A small-molecule ligand and the protein it binds are described below.
Small molecule (SMILES): CC(=O)N[C@@H]1[C@@H](O)[C@H](O)[C@@H](CO)O[C@H]1O

Binding-site contacts:
Ligand atom N2 contacts residue ASN138 of chain 1.C at 2.9 Å (h-bond).
Ligand atom O6 contacts residue MET141 of chain 1.C at 4.2 Å.
Ligand atom C3 contacts residue ASN138 of chain 1.C at 3.8 Å.
Ligand atom C6 contacts residue MET141 of chain 1.C at 3.8 Å (hydrophobic).
Ligand atom C8 contacts residue PHE127 of chain 1.C at 4.0 Å (hydrophobic).
Ligand atom N2 contacts residue TRP136 of chain 1.C at 4.0 Å.
Ligand atom C8 contacts residue TRP136 of chain 1.C at 3.6 Å (hydrophobic).
Ligand atom C8 contacts residue HIS129 of chain 1.C at 3.9 Å.
Ligand atom C1 contacts residue THR140 of chain 1.C at 4.3 Å.
Ligand atom C4 contacts residue ASN138 of chain 1.C at 4.2 Å.
Ligand atom C5 contacts residue ASN138 of chain 1.C at 3.7 Å.
Ligand atom C7 contacts residue ASN138 of chain 1.C at 3.7 Å.
Ligand atom O7 contacts residue ASN138 of chain 1.C at 4.1 Å.
Ligand atom C7 contacts residue TRP136 of chain 1.C at 4.1 Å (hydrophobic).
Ligand atom C2 contacts residue ASN138 of chain 1.C at 2.5 Å.
Ligand atom C1 contacts residue ASN138 of chain 1.C at 1.4 Å.
Ligand atom O5 contacts residue ASN138 of chain 1.C at 2.4 Å (h-bond).

Sequence of chain 1.C:
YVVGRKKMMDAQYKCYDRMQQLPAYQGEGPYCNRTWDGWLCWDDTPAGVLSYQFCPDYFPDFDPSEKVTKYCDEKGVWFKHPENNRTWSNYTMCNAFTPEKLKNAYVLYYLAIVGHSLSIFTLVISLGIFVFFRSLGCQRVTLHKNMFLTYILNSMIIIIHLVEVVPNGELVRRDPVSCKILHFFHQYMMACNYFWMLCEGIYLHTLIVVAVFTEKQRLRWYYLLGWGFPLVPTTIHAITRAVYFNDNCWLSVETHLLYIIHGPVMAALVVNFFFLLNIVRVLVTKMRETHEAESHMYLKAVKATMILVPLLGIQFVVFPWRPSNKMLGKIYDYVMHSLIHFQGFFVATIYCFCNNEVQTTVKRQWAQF